Binding-site contacts:
Ligand atom C7 contacts residue THR385 of chain 1.M at 4.4 Å.
Ligand atom C8 contacts residue ASN311 of chain 1.M at 3.8 Å.
Ligand atom C7 contacts residue ASN311 of chain 1.M at 4.3 Å.
Ligand atom C4 contacts residue ASN275 of chain 1.M at 4.2 Å.
Ligand atom C5 contacts residue ASN275 of chain 1.M at 3.7 Å.
Ligand atom C2 contacts residue ASN275 of chain 1.M at 2.5 Å.
Ligand atom O6 contacts residue LEU418 of chain 1.M at 4.0 Å.
Ligand atom O5 contacts residue ASN275 of chain 1.M at 2.4 Å (h-bond).
Ligand atom N2 contacts residue ASN275 of chain 1.M at 2.9 Å (h-bond).
Ligand atom C8 contacts residue SER313 of chain 1.M at 3.8 Å.
Ligand atom C1 contacts residue ASN275 of chain 1.M at 1.4 Å.
Ligand atom C8 contacts residue THR385 of chain 1.M at 3.7 Å.
Ligand atom O4 contacts residue LYS273 of chain 1.M at 4.4 Å.
Ligand atom O7 contacts residue ASN311 of chain 1.M at 4.5 Å.
Ligand atom O7 contacts residue THR385 of chain 1.M at 4.2 Å.
Ligand atom O5 contacts residue LEU418 of chain 1.M at 4.2 Å.
Ligand atom C7 contacts residue ASN275 of chain 1.M at 3.8 Å.
Ligand atom O7 contacts residue ASN275 of chain 1.M at 4.3 Å.
Ligand atom C8 contacts residue ILE312 of chain 1.M at 3.8 Å (hydrophobic).
Ligand atom C3 contacts residue ASN275 of chain 1.M at 3.8 Å.

A protein and the small-molecule ligand that binds it are described below.
Small molecule (SMILES): CC(=O)N[C@@H]1[C@@H](O)[C@H](O)[C@@H](CO)O[C@H]1O

Sequence of chain 1.M:
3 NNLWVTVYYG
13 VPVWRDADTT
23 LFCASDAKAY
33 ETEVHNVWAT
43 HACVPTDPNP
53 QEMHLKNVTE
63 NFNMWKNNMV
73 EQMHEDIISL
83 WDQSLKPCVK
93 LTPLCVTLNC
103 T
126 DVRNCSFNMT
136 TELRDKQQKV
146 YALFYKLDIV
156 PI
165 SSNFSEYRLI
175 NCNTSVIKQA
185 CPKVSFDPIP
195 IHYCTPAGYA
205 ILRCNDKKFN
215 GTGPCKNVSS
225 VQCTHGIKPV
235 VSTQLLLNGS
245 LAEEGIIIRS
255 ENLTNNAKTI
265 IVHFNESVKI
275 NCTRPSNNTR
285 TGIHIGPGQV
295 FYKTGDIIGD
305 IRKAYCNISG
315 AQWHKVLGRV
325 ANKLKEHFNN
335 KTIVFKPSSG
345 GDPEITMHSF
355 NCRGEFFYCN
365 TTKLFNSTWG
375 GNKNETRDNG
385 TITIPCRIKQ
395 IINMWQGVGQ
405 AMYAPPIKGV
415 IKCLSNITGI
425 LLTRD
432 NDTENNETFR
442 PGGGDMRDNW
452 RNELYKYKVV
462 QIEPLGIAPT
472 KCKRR